Binding-site contacts:
Ligand atom O16 contacts residue TYR302 of chain 1.B at 3.6 Å.
Ligand atom C10 contacts residue HEM1 of chain 1.F at 3.3 Å.
Ligand atom O16 contacts residue GLN192 of chain 1.B at 3.2 Å.
Ligand atom C13 contacts residue TYR302 of chain 1.B at 3.4 Å (hydrophobic).
Ligand atom F1 contacts residue PRO279 of chain 1.B at 3.7 Å.
Ligand atom CD2 contacts residue ARG195 of chain 1.B at 3.1 Å.
Ligand atom N21 contacts residue PRO279 of chain 1.B at 3.7 Å.
Ligand atom N20 contacts residue GLU306 of chain 1.B at 2.6 Å (salt-bridge).
Ligand atom C8 contacts residue ARG195 of chain 1.B at 3.5 Å.
Ligand atom N12 contacts residue TYR302 of chain 1.B at 3.7 Å.
Ligand atom C18 contacts residue ARG195 of chain 1.B at 3.6 Å.
Ligand atom F1 contacts residue GLY300 of chain 1.B at 3.2 Å.
Ligand atom CG contacts residue GLU306 of chain 1.B at 3.4 Å.
Ligand atom CB contacts residue ARG317 of chain 1.B at 3.6 Å.
Ligand atom C2 contacts residue HEM1 of chain 1.F at 3.4 Å.
Ligand atom C3 contacts residue HEM1 of chain 1.F at 3.2 Å.
Ligand atom C1 contacts residue HEM1 of chain 1.F at 3.6 Å.
Ligand atom C18 contacts residue TYR276 of chain 1.B at 3.7 Å (hydrophobic).
Ligand atom C15 contacts residue GLN192 of chain 1.B at 3.6 Å.
Ligand atom C3 contacts residue GLY300 of chain 1.B at 3.5 Å.
Ligand atom C5 contacts residue GLU306 of chain 1.B at 3.6 Å.
Ligand atom CD2 contacts residue ARG317 of chain 1.B at 3.3 Å.
Ligand atom N1 contacts residue HEM1 of chain 1.F at 3.7 Å.
Ligand atom CD1 contacts residue GLN192 of chain 1.B at 3.7 Å.
Ligand atom C11 contacts residue GLU306 of chain 1.B at 3.4 Å.
Ligand atom C2 contacts residue GLY300 of chain 1.B at 3.6 Å.
Ligand atom C1 contacts residue VAL281 of chain 1.B at 3.5 Å (hydrophobic).
Ligand atom N1 contacts residue VAL281 of chain 1.B at 3.7 Å.
Ligand atom CD2 contacts residue ASP311 of chain 1.B at 3.7 Å.
Ligand atom O16 contacts residue TYR276 of chain 1.B at 2.9 Å (h-bond).
Ligand atom F1 contacts residue HEM1 of chain 1.F at 3.4 Å.
Ligand atom CB contacts residue ARG195 of chain 1.B at 3.2 Å.
Ligand atom N21 contacts residue GLU306 of chain 1.B at 2.7 Å (salt-bridge).
Ligand atom C4 contacts residue HEM1 of chain 1.F at 3.2 Å.
Ligand atom F1 contacts residue TRP301 of chain 1.B at 3.1 Å.
Ligand atom C10 contacts residue GLU306 of chain 1.B at 3.6 Å.
Ligand atom CG contacts residue PRO279 of chain 1.B at 3.6 Å (hydrophobic).
Ligand atom CE1 contacts residue GLN192 of chain 1.B at 3.2 Å.
Ligand atom C13 contacts residue PRO279 of chain 1.B at 3.5 Å (hydrophobic).
Ligand atom N21 contacts residue TRP301 of chain 1.B at 3.1 Å (h-bond).

Sequence of chain 1.B:
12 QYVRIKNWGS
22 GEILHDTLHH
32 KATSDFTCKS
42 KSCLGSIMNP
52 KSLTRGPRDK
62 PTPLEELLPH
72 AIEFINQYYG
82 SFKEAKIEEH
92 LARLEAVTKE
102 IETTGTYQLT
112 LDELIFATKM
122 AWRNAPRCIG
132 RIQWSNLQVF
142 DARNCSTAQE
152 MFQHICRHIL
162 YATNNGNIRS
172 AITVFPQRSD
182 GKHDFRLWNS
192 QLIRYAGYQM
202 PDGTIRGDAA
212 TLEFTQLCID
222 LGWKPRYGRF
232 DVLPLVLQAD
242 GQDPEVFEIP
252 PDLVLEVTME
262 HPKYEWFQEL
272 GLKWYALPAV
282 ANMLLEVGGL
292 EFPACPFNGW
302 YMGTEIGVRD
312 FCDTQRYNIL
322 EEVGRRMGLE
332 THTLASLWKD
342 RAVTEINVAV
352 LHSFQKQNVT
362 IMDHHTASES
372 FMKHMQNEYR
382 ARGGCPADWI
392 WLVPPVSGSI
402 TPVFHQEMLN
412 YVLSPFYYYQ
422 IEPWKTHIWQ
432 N

A small-molecule ligand and the protein it binds are described below.
Small molecule (SMILES): NCc1ccc(C(=O)N2CCC3(CC2)N=C(N)c2c(F)cccc2N3)cc1